Sequence of chain 1.A:
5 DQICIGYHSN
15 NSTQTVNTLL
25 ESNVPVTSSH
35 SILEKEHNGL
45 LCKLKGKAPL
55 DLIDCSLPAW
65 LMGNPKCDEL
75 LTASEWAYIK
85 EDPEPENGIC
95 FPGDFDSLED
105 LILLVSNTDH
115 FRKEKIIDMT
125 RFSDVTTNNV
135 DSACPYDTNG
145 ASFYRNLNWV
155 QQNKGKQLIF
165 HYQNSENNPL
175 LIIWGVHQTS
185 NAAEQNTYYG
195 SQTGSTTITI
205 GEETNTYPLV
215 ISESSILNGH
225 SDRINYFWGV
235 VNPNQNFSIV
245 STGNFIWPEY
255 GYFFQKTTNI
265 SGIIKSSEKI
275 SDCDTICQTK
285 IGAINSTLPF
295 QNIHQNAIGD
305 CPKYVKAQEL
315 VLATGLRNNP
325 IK

The protein below binds the small molecule below.
Small molecule (SMILES): CC(=O)N[C@H]1[C@H](O[C@H]2[C@H](O[C@H]3O[C@@H](C)[C@@H](O)[C@@H](O)[C@@H]3O)[C@@H](NC(C)=O)CO[C@@H]2CO[C@@H]2O[C@@H](C)[C@@H](O)[C@@H](O)[C@@H]2O)O[C@H](CO)[C@@H](O[C@@H]2O[C@H](CO[C@H]3O[C@H](CO)[C@@H](O)[C@H](O)[C@@H]3O)[C@@H](O)[C@H](O[C@H]3O[C@H](CO)[C@@H](O)[C@H](O)[C@@H]3O)[C@@H]2O)[C@@H]1O

Binding-site contacts:
Ligand atom O7 contacts residue ASN15 of chain 1.A at 4.1 Å.
Ligand atom C1 contacts residue ASN15 of chain 1.A at 1.5 Å.
Ligand atom O5 contacts residue ASN15 of chain 1.A at 2.5 Å (h-bond).
Ligand atom C7 contacts residue ASN15 of chain 1.A at 3.8 Å.
Ligand atom C5 contacts residue ASN15 of chain 1.A at 3.7 Å.
Ligand atom C2 contacts residue ASN15 of chain 1.A at 2.5 Å.
Ligand atom N2 contacts residue ASN15 of chain 1.A at 2.9 Å (h-bond).
Ligand atom C4 contacts residue ASN15 of chain 1.A at 4.3 Å.
Ligand atom C3 contacts residue ASN15 of chain 1.A at 3.9 Å.